Binding-site contacts:
Ligand atom C6 contacts residue ARG158 of chain 1.A at 4.1 Å.
Ligand atom N2 contacts residue ASN127 of chain 1.A at 3.0 Å (h-bond).
Ligand atom O7 contacts residue ASN127 of chain 1.A at 3.5 Å (h-bond).
Ligand atom C5 contacts residue ALA128 of chain 1.A at 4.2 Å (hydrophobic).
Ligand atom C6 contacts residue ALA128 of chain 1.A at 3.8 Å (hydrophobic).
Ligand atom O5 contacts residue ASN127 of chain 1.A at 2.3 Å (h-bond).
Ligand atom C5 contacts residue ASN127 of chain 1.A at 3.6 Å.
Ligand atom C2 contacts residue ASN127 of chain 1.A at 2.5 Å.
Ligand atom C7 contacts residue ASN127 of chain 1.A at 3.5 Å.
Ligand atom C1 contacts residue ASN127 of chain 1.A at 1.4 Å.
Ligand atom C4 contacts residue ASN127 of chain 1.A at 4.1 Å.
Ligand atom C4 contacts residue ALA128 of chain 1.A at 4.0 Å (hydrophobic).
Ligand atom C3 contacts residue ASN127 of chain 1.A at 3.8 Å.

Sequence of chain 1.A:
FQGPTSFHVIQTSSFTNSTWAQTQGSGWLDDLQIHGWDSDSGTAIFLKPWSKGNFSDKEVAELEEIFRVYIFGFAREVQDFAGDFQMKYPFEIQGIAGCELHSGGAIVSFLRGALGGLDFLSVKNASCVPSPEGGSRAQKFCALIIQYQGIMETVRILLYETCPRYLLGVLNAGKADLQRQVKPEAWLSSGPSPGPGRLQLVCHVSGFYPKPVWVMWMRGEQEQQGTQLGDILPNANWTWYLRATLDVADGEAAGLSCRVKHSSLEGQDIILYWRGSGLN

The small molecule below binds the protein below.
Small molecule (SMILES): CC(=O)N[C@H]1[C@H](O[C@H]2[C@H](O)[C@@H](NC(C)=O)CO[C@@H]2CO[C@@H]2O[C@@H](C)[C@@H](O)[C@@H](O)[C@@H]2O)O[C@H](CO)[C@@H](O[C@@H]2O[C@H](CO)[C@@H](O)[C@H](O[C@H]3O[C@H](CO)[C@@H](O)[C@H](O)[C@@H]3O)[C@@H]2O)[C@@H]1O